Sequence of chain 1.I:
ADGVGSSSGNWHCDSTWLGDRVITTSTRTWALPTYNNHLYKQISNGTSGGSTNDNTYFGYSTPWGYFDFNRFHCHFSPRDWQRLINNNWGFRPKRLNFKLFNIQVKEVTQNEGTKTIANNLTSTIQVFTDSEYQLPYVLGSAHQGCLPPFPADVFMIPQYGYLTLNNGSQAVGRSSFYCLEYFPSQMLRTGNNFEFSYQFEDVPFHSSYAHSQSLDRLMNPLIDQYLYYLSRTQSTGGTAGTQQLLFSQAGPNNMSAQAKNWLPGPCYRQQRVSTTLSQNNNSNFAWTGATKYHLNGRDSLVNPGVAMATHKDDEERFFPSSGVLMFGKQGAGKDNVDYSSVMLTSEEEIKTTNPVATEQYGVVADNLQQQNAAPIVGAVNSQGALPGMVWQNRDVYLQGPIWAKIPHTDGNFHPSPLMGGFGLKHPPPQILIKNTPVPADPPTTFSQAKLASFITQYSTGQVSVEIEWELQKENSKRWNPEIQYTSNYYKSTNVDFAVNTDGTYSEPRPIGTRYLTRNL

Binding-site contacts:
Ligand atom O1 contacts residue TRP287 of chain 1.I at 3.0 Å (h-bond).
Ligand atom O4 contacts residue TRP287 of chain 1.I at 2.1 Å.
Ligand atom C4 contacts residue TRP287 of chain 1.I at 3.4 Å (hydrophobic).
Ligand atom O5 contacts residue TRP287 of chain 1.I at 3.3 Å.
Ligand atom C6 contacts residue TRP287 of chain 1.I at 3.8 Å (hydrophobic).
Ligand atom O3 contacts residue TRP287 of chain 1.I at 3.8 Å.
Ligand atom C3 contacts residue TRP287 of chain 1.I at 4.3 Å (hydrophobic).
Ligand atom C1 contacts residue TRP287 of chain 1.I at 3.8 Å (hydrophobic).
Ligand atom C5 contacts residue TRP287 of chain 1.I at 3.9 Å (hydrophobic).
Ligand atom O2 contacts residue ASN55 of chain 1.I at 3.5 Å (h-bond).
Ligand atom C2 contacts residue TRP287 of chain 1.I at 3.8 Å (hydrophobic).
Ligand atom O2 contacts residue ASN254 of chain 1.G at 4.0 Å.
Ligand atom O2 contacts residue SER256 of chain 1.G at 4.0 Å.
Ligand atom O3 contacts residue ALA257 of chain 1.G at 4.5 Å.
Ligand atom O2 contacts residue THR52 of chain 1.I at 4.4 Å.
Ligand atom O3 contacts residue ASN254 of chain 1.G at 3.8 Å.
Ligand atom C3 contacts residue ASN254 of chain 1.G at 4.1 Å.

Sequence of chain 1.G:
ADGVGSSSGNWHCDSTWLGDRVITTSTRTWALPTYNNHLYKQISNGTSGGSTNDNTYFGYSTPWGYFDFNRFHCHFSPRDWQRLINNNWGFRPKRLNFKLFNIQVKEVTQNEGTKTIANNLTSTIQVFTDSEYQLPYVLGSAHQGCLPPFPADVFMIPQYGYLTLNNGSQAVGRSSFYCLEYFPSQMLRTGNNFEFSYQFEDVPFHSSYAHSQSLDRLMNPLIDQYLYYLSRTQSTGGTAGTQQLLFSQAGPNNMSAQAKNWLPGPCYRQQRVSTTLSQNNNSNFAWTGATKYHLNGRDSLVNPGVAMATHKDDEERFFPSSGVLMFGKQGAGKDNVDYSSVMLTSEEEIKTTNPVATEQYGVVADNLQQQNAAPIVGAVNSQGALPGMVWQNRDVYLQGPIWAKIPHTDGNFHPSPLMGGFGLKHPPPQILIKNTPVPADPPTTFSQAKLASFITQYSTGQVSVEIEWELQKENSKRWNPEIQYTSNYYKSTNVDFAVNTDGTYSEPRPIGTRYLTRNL

A small-molecule ligand and the protein it binds are described below.
Small molecule (SMILES): OC[C@H]1O[C@@H](O)[C@H](O)[C@@H](O)[C@H]1O